This small molecule binds to this protein.
Small molecule (SMILES): Nc1ncnc2[nH]cnc12

Binding-site contacts:
Ligand atom C6 contacts residue SAH1 of chain 1.E at 0.2 Å.
Ligand atom C5 contacts residue LEU181 of chain 1.A at 3.5 Å (hydrophobic).
Ligand atom N9 contacts residue CYS117 of chain 1.A at 3.6 Å.
Ligand atom N6 contacts residue ASP225 of chain 1.A at 3.0 Å (salt-bridge).
Ligand atom C2 contacts residue LYS199 of chain 1.A at 3.3 Å.
Ligand atom C5 contacts residue SAH1 of chain 1.E at 0.3 Å.
Ligand atom C5 contacts residue GLY118 of chain 1.A at 3.3 Å.
Ligand atom N7 contacts residue SAH1 of chain 1.E at 0.4 Å (h-bond).
Ligand atom C4 contacts residue SAH1 of chain 1.E at 0.3 Å.
Ligand atom C2 contacts residue SAH1 of chain 1.E at 0.2 Å.
Ligand atom N1 contacts residue LYS199 of chain 1.A at 2.9 Å (salt-bridge).
Ligand atom C4 contacts residue LEU181 of chain 1.A at 3.6 Å (hydrophobic).
Ligand atom N3 contacts residue LYS199 of chain 1.A at 3.6 Å.
Ligand atom N6 contacts residue LEU181 of chain 1.A at 3.6 Å.
Ligand atom N6 contacts residue THR233 of chain 1.A at 3.6 Å.
Ligand atom C8 contacts residue THR224 of chain 1.A at 3.5 Å.
Ligand atom N1 contacts residue LEU181 of chain 1.A at 3.2 Å (h-bond).
Ligand atom C8 contacts residue SAH1 of chain 1.E at 0.4 Å.
Ligand atom N7 contacts residue GLY118 of chain 1.A at 3.1 Å (h-bond).
Ligand atom N3 contacts residue MET201 of chain 1.A at 3.4 Å.
Ligand atom C4 contacts residue LYS199 of chain 1.A at 3.6 Å.
Ligand atom C5 contacts residue LYS199 of chain 1.A at 3.8 Å.
Ligand atom N6 contacts residue GLY118 of chain 1.A at 3.7 Å.
Ligand atom C8 contacts residue CYS117 of chain 1.A at 3.3 Å (hydrophobic).
Ligand atom C6 contacts residue GLY118 of chain 1.A at 3.7 Å.
Ligand atom N6 contacts residue SAH1 of chain 1.E at 0.2 Å (h-bond).
Ligand atom N9 contacts residue SAH1 of chain 1.E at 0.3 Å (h-bond).
Ligand atom C8 contacts residue GLY118 of chain 1.A at 3.6 Å.
Ligand atom C8 contacts residue PHE237 of chain 1.A at 3.8 Å (hydrophobic).
Ligand atom N3 contacts residue SAH1 of chain 1.E at 0.2 Å (h-bond).
Ligand atom N7 contacts residue THR224 of chain 1.A at 3.7 Å.
Ligand atom C8 contacts residue ASP225 of chain 1.A at 3.6 Å.
Ligand atom N7 contacts residue CYS117 of chain 1.A at 3.2 Å.
Ligand atom N6 contacts residue VAL227 of chain 1.A at 3.6 Å.
Ligand atom N3 contacts residue ASP200 of chain 1.A at 3.4 Å.
Ligand atom N9 contacts residue THR116 of chain 1.A at 3.8 Å.
Ligand atom C6 contacts residue LEU181 of chain 1.A at 3.6 Å (hydrophobic).
Ligand atom C2 contacts residue ASP200 of chain 1.A at 3.8 Å.
Ligand atom N7 contacts residue ASP225 of chain 1.A at 2.8 Å (salt-bridge).
Ligand atom N1 contacts residue SAH1 of chain 1.E at 0.2 Å (h-bond).

Sequence of chain 1.A:
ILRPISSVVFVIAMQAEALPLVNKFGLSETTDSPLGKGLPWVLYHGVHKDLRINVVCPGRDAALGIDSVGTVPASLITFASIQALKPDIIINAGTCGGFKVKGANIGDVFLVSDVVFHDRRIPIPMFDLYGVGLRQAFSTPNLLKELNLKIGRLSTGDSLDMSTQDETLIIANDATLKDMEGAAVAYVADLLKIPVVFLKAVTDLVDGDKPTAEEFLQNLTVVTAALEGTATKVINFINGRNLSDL